Binding-site contacts:
Ligand atom C8 contacts residue ARG188 of chain 1.A at 4.3 Å.
Ligand atom C6 contacts residue HIS164 of chain 1.A at 3.6 Å.
Ligand atom C9 contacts residue MET49 of chain 1.A at 3.7 Å (hydrophobic).
Ligand atom C1 contacts residue CYS145 of chain 1.A at 2.7 Å (hydrophobic).
Ligand atom C10 contacts residue MET165 of chain 1.A at 4.3 Å (hydrophobic).
Ligand atom C7 contacts residue HIS164 of chain 1.A at 3.7 Å.
Ligand atom C7 contacts residue HIS41 of chain 1.A at 3.7 Å.
Ligand atom C9 contacts residue MET165 of chain 1.A at 4.3 Å (hydrophobic).
Ligand atom C2 contacts residue CYS145 of chain 1.A at 3.4 Å (hydrophobic).
Ligand atom O contacts residue LEU27 of chain 1.A at 3.7 Å.
Ligand atom O contacts residue GLY143 of chain 1.A at 2.8 Å (h-bond).
Ligand atom N contacts residue GLY143 of chain 1.A at 4.3 Å.
Ligand atom C contacts residue CYS145 of chain 1.A at 1.8 Å (hydrophobic).
Ligand atom C5 contacts residue HIS41 of chain 1.A at 4.2 Å.
Ligand atom O contacts residue LEU141 of chain 1.A at 4.2 Å.
Ligand atom C5 contacts residue MET49 of chain 1.A at 3.6 Å (hydrophobic).
Ligand atom N contacts residue CYS145 of chain 1.A at 3.3 Å (h-bond).
Ligand atom C11 contacts residue GLN189 of chain 1.A at 3.3 Å.
Ligand atom C12 contacts residue GLN189 of chain 1.A at 3.7 Å.
Ligand atom C6 contacts residue MET49 of chain 1.A at 3.5 Å (hydrophobic).
Ligand atom C7 contacts residue MET165 of chain 1.A at 3.6 Å (hydrophobic).
Ligand atom C16 contacts residue GLY143 of chain 1.A at 4.2 Å.
Ligand atom C10 contacts residue GLN189 of chain 1.A at 3.5 Å.
Ligand atom O contacts residue SER144 of chain 1.A at 3.3 Å (h-bond).
Ligand atom C contacts residue SER144 of chain 1.A at 4.0 Å.
Ligand atom C1 contacts residue SER144 of chain 1.A at 4.2 Å.
Ligand atom C8 contacts residue MET49 of chain 1.A at 3.7 Å (hydrophobic).
Ligand atom C1 contacts residue GLY143 of chain 1.A at 3.6 Å.
Ligand atom C6 contacts residue HIS41 of chain 1.A at 3.2 Å.
Ligand atom O contacts residue ASN142 of chain 1.A at 3.9 Å.
Ligand atom C16 contacts residue ASN142 of chain 1.A at 4.2 Å.
Ligand atom C2 contacts residue HIS164 of chain 1.A at 4.2 Å.
Ligand atom C14 contacts residue MET49 of chain 1.A at 3.6 Å (hydrophobic).
Ligand atom C4 contacts residue HIS41 of chain 1.A at 3.9 Å.
Ligand atom C7 contacts residue MET49 of chain 1.A at 3.6 Å (hydrophobic).
Ligand atom O contacts residue CYS145 of chain 1.A at 3.0 Å (h-bond).
Ligand atom C10 contacts residue ARG188 of chain 1.A at 4.1 Å.
Ligand atom C8 contacts residue MET165 of chain 1.A at 3.4 Å (hydrophobic).
Ligand atom C contacts residue HIS163 of chain 1.A at 3.9 Å.
Ligand atom C13 contacts residue MET49 of chain 1.A at 4.2 Å (hydrophobic).

A protein and the small-molecule ligand that binds it are described below.
Small molecule (SMILES): CC(=O)N1CCN(Cc2cccc3ccccc23)CC1

Sequence of chain 1.A:
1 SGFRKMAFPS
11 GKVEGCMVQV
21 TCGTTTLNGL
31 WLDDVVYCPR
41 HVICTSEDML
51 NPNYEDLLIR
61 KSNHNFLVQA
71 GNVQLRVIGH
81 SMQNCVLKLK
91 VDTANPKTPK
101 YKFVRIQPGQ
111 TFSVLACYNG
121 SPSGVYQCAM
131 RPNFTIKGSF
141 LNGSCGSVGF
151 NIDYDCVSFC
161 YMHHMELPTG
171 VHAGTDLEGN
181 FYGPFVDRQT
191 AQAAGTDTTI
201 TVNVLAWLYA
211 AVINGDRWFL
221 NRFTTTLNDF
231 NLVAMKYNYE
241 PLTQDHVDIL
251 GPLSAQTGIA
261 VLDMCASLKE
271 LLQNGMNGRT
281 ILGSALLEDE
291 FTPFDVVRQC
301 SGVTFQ